Sequence of chain 1.A:
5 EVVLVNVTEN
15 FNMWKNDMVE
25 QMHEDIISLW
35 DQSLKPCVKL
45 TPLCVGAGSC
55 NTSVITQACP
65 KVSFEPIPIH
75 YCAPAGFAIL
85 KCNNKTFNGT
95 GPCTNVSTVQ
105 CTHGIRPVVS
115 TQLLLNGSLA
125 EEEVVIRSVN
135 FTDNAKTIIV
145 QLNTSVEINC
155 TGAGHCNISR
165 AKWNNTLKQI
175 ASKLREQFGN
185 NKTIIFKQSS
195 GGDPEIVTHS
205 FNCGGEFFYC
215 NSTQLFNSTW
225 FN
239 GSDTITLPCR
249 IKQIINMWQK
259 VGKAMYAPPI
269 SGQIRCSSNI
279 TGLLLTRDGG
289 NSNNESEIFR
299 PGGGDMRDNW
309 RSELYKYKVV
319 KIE

This small molecule binds to this protein.
Small molecule (SMILES): CC(=O)N[C@@H]1[C@@H](O)[C@H](O)[C@@H](CO)O[C@H]1O

Binding-site contacts:
Ligand atom O7 contacts residue ASN10 of chain 1.A at 4.4 Å.
Ligand atom C5 contacts residue ASN10 of chain 1.A at 2.9 Å.
Ligand atom O3 contacts residue ASN10 of chain 1.A at 4.3 Å.
Ligand atom C8 contacts residue VAL11 of chain 1.A at 3.3 Å (hydrophobic).
Ligand atom C6 contacts residue ASN10 of chain 1.A at 4.3 Å.
Ligand atom C2 contacts residue ASN10 of chain 1.A at 2.5 Å.
Ligand atom N2 contacts residue ASN10 of chain 1.A at 2.8 Å (h-bond).
Ligand atom C7 contacts residue ASN10 of chain 1.A at 3.5 Å.
Ligand atom C3 contacts residue ASN10 of chain 1.A at 3.0 Å.
Ligand atom C1 contacts residue ASN10 of chain 1.A at 1.4 Å.
Ligand atom O5 contacts residue ASN10 of chain 1.A at 2.4 Å (h-bond).
Ligand atom C8 contacts residue ASN10 of chain 1.A at 2.8 Å.
Ligand atom C4 contacts residue ASN10 of chain 1.A at 3.5 Å.